Binding-site contacts:
Ligand atom C2B contacts residue PHE130 of chain 3.A at 3.4 Å (hydrophobic).
Ligand atom O3F contacts residue T5A1 of chain 3.X at 2.8 Å (h-bond).
Ligand atom O1D contacts residue ILE18 of chain 3.A at 2.4 Å (h-bond).
Ligand atom C2B contacts residue PHE87 of chain 3.A at 3.3 Å (hydrophobic).
Ligand atom N6A contacts residue PRO294 of chain 3.A at 3.1 Å.
Ligand atom O2C contacts residue GLU42 of chain 3.A at 3.2 Å (salt-bridge).
Ligand atom O3E contacts residue TYR60 of chain 3.A at 2.7 Å (h-bond).
Ligand atom N6A contacts residue ARG174 of chain 3.A at 3.3 Å (salt-bridge).
Ligand atom O3C contacts residue GLY17 of chain 3.A at 2.7 Å (h-bond).
Ligand atom O2B contacts residue ARG134 of chain 3.A at 3.1 Å (salt-bridge).
Ligand atom C6A contacts residue ARG174 of chain 3.A at 3.1 Å.
Ligand atom C8A contacts residue THR22 of chain 3.A at 3.2 Å.
Ligand atom N3B contacts residue PHE130 of chain 3.A at 3.2 Å.
Ligand atom C4B contacts residue PHE130 of chain 3.A at 3.5 Å (hydrophobic).
Ligand atom O2A contacts residue GLU42 of chain 3.A at 2.5 Å (salt-bridge).
Ligand atom O1A contacts residue TRP47 of chain 3.A at 3.2 Å.
Ligand atom PA contacts residue GLU42 of chain 3.A at 3.0 Å.
Ligand atom O2E contacts residue GLY19 of chain 3.A at 3.3 Å.
Ligand atom O4B contacts residue SER126 of chain 3.A at 3.1 Å.
Ligand atom O2D contacts residue LYS20 of chain 3.A at 2.8 Å (salt-bridge).
Ligand atom O2E contacts residue SER21 of chain 3.A at 3.5 Å (h-bond).
Ligand atom O2F contacts residue T5A1 of chain 3.X at 3.0 Å (h-bond).
Ligand atom O3B contacts residue TYR16 of chain 3.A at 3.4 Å.
Ligand atom O2C contacts residue LYS20 of chain 3.A at 2.5 Å (salt-bridge).
Ligand atom N3B contacts residue GLN84 of chain 3.A at 3.2 Å (h-bond).
Ligand atom O2B contacts residue PHE87 of chain 3.A at 3.4 Å.
Ligand atom N1A contacts residue ARG174 of chain 3.A at 3.0 Å (salt-bridge).
Ligand atom O3A contacts residue GLU42 of chain 3.A at 3.2 Å (salt-bridge).
Ligand atom O1A contacts residue GLU42 of chain 3.A at 2.6 Å (salt-bridge).
Ligand atom O1C contacts residue SER21 of chain 3.A at 2.8 Å (h-bond).
Ligand atom N1B contacts residue PHE87 of chain 3.A at 3.3 Å.
Ligand atom O4B contacts residue GLN84 of chain 3.A at 2.9 Å (h-bond).
Ligand atom O1D contacts residue GLY17 of chain 3.A at 2.9 Å.
Ligand atom O1D contacts residue GLY19 of chain 3.A at 2.3 Å (h-bond).
Ligand atom O2E contacts residue THR22 of chain 3.A at 2.7 Å (h-bond).
Ligand atom O2D contacts residue SER21 of chain 3.A at 2.6 Å (h-bond).
Ligand atom N1B contacts residue PHE130 of chain 3.A at 3.5 Å.
Ligand atom O4E contacts residue PHE87 of chain 3.A at 3.5 Å.
Ligand atom N6A contacts residue GLY292 of chain 3.A at 3.0 Å (h-bond).
Ligand atom O1D contacts residue LYS20 of chain 3.A at 3.4 Å (salt-bridge).

The small molecule below binds the protein below.
Small molecule (SMILES): Cc1cn([C@H]2C[C@H](O)[C@@H](CO[P](=O)(O)O[P](=O)(O)O[P](=O)(O)O[P](=O)(O)O[P](=O)(O)OC[C@H]3O[C@@H](n4cnc5c(N)ncnc54)[C@H](O)[C@@H]3O)O2)c(=O)[nH]c1=O

Sequence of chain 3.A:
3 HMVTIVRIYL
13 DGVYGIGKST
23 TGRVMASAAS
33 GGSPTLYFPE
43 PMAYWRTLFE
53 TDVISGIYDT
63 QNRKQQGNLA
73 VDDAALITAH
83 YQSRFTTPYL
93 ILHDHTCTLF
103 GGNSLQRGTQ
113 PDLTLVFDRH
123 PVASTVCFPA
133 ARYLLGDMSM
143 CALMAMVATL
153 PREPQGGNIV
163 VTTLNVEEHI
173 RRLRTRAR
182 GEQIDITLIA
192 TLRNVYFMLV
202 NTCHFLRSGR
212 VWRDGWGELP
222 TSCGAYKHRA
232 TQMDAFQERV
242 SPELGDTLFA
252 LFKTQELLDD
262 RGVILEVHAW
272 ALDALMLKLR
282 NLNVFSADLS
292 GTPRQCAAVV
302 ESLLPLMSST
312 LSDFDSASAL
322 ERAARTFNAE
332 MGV